Binding-site contacts:
Ligand atom C7 contacts residue ASN313 of chain 1.A at 3.4 Å.
Ligand atom C1 contacts residue ASN313 of chain 1.A at 1.4 Å.
Ligand atom C6 contacts residue PRO317 of chain 1.A at 4.1 Å (hydrophobic).
Ligand atom C6 contacts residue SER315 of chain 1.A at 3.5 Å.
Ligand atom C1 contacts residue SER316 of chain 1.A at 4.5 Å.
Ligand atom C4 contacts residue ASN313 of chain 1.A at 4.2 Å.
Ligand atom O6 contacts residue SER315 of chain 1.A at 4.2 Å.
Ligand atom O5 contacts residue ASN313 of chain 1.A at 2.4 Å (h-bond).
Ligand atom O7 contacts residue ASN313 of chain 1.A at 3.6 Å.
Ligand atom C8 contacts residue GLU221 of chain 1.A at 4.0 Å.
Ligand atom C8 contacts residue ASP310 of chain 1.A at 3.7 Å.
Ligand atom C1 contacts residue SER315 of chain 1.A at 4.4 Å.
Ligand atom C3 contacts residue ASN313 of chain 1.A at 3.8 Å.
Ligand atom O6 contacts residue PRO317 of chain 1.A at 3.4 Å.
Ligand atom O5 contacts residue SER315 of chain 1.A at 3.6 Å.
Ligand atom C2 contacts residue ASN313 of chain 1.A at 2.4 Å.
Ligand atom C5 contacts residue ASN313 of chain 1.A at 3.7 Å.
Ligand atom C5 contacts residue SER315 of chain 1.A at 4.0 Å.
Ligand atom C7 contacts residue ASP310 of chain 1.A at 3.9 Å.
Ligand atom N2 contacts residue ASN313 of chain 1.A at 2.8 Å (h-bond).
Ligand atom C8 contacts residue ASN313 of chain 1.A at 4.5 Å.
Ligand atom O5 contacts residue SER316 of chain 1.A at 3.9 Å.
Ligand atom O7 contacts residue ASP310 of chain 1.A at 3.9 Å.

A protein and the small-molecule ligand that binds it are described below.
Small molecule (SMILES): CC(=O)N[C@@H]1[C@@H](O)[C@H](O)[C@@H](CO)O[C@H]1O

Sequence of chain 1.A:
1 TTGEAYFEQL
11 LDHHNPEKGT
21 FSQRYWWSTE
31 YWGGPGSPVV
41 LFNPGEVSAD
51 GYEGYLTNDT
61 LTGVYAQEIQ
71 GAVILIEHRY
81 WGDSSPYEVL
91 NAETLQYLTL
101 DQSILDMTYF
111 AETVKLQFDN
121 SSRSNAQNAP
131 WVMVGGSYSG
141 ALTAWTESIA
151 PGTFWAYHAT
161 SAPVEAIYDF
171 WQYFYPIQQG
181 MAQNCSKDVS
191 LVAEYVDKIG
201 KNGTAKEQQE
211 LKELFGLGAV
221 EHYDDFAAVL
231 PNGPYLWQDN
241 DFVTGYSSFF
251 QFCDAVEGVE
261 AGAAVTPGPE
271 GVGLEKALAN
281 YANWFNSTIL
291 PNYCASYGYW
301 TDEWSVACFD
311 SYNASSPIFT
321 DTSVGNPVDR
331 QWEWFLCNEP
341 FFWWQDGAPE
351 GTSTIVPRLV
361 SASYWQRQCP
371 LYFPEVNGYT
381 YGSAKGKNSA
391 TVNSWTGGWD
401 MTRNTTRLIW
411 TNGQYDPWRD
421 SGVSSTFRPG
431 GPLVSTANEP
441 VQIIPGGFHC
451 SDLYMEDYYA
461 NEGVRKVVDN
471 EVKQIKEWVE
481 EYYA